The protein below binds the small molecule below.
Small molecule (SMILES): CC(C)(C)CC(C)(C)c1ccc(OCCOCCOCCOCCOCCOCCOCCOCCOCCOCCO)cc1

Sequence of chain 1.A:
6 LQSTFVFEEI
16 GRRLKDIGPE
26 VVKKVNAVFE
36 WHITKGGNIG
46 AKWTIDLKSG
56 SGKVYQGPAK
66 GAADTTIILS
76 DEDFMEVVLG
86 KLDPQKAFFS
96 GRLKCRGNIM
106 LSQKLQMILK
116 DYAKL

Binding-site contacts:
Ligand atom C11 contacts residue SER107 of chain 1.A at 4.0 Å.
Ligand atom O15 contacts residue PRO89 of chain 1.A at 3.8 Å.
Ligand atom C16 contacts residue GLN111 of chain 1.A at 3.2 Å.
Ligand atom C19 contacts residue SER107 of chain 1.A at 3.7 Å.
Ligand atom C3 contacts residue LEU114 of chain 1.A at 4.0 Å (hydrophobic).
Ligand atom C23 contacts residue MET105 of chain 1.A at 3.9 Å (hydrophobic).
Ligand atom O18 contacts residue SER107 of chain 1.A at 4.0 Å.
Ligand atom C3 contacts residue GLN111 of chain 1.A at 4.1 Å.
Ligand atom C14 contacts residue TRP36 of chain 1.A at 3.5 Å (hydrophobic).
Ligand atom C8 contacts residue VAL83 of chain 1.A at 3.9 Å (hydrophobic).
Ligand atom C16 contacts residue GLN90 of chain 1.A at 4.0 Å.
Ligand atom C13 contacts residue VAL82 of chain 1.A at 4.1 Å (hydrophobic).
Ligand atom O18 contacts residue LEU98 of chain 1.A at 4.0 Å.
Ligand atom O24 contacts residue GLN108 of chain 1.A at 3.0 Å (h-bond).
Ligand atom C17 contacts residue SER107 of chain 1.A at 3.1 Å.
Ligand atom C17 contacts residue GLN111 of chain 1.A at 4.1 Å.
Ligand atom C16 contacts residue PRO89 of chain 1.A at 3.9 Å (hydrophobic).
Ligand atom C23 contacts residue GLN108 of chain 1.A at 4.1 Å.
Ligand atom C2 contacts residue VAL82 of chain 1.A at 3.9 Å (hydrophobic).
Ligand atom C10 contacts residue GLN111 of chain 1.A at 4.2 Å.
Ligand atom C25 contacts residue GLN108 of chain 1.A at 3.3 Å.
Ligand atom C11 contacts residue GLN111 of chain 1.A at 4.0 Å.
Ligand atom C9 contacts residue TRP36 of chain 1.A at 3.5 Å (hydrophobic).
Ligand atom C7 contacts residue TRP36 of chain 1.A at 3.6 Å (hydrophobic).
Ligand atom C13 contacts residue TRP36 of chain 1.A at 3.9 Å (hydrophobic).
Ligand atom O18 contacts residue GLN90 of chain 1.A at 3.8 Å.
Ligand atom C6 contacts residue TRP36 of chain 1.A at 4.0 Å (hydrophobic).
Ligand atom C20 contacts residue GLN90 of chain 1.A at 3.5 Å.
Ligand atom C3 contacts residue LYS115 of chain 1.A at 3.9 Å.
Ligand atom C10 contacts residue TRP36 of chain 1.A at 3.9 Å (hydrophobic).
Ligand atom C8 contacts residue PHE79 of chain 1.A at 3.9 Å (hydrophobic).
Ligand atom C4 contacts residue VAL83 of chain 1.A at 3.9 Å (hydrophobic).
Ligand atom C7 contacts residue LEU114 of chain 1.A at 4.0 Å (hydrophobic).
Ligand atom O18 contacts residue PRO89 of chain 1.A at 4.0 Å.
Ligand atom C22 contacts residue PHE93 of chain 1.A at 4.0 Å (hydrophobic).
Ligand atom C14 contacts residue VAL82 of chain 1.A at 3.9 Å (hydrophobic).
Ligand atom C16 contacts residue SER107 of chain 1.A at 4.1 Å.
Ligand atom C25 contacts residue GLN90 of chain 1.A at 4.0 Å.
Ligand atom O24 contacts residue GLN90 of chain 1.A at 3.4 Å.
Ligand atom C19 contacts residue PHE93 of chain 1.A at 4.0 Å (hydrophobic).